Binding-site contacts:
Ligand atom C contacts residue GLY94 of chain 1.I at 4.2 Å.
Ligand atom O contacts residue SER62 of chain 1.I at 2.2 Å (h-bond).
Ligand atom C contacts residue SER62 of chain 1.I at 3.2 Å.
Ligand atom OXT contacts residue GLY94 of chain 1.I at 3.8 Å.
Ligand atom N contacts residue ASP96 of chain 1.I at 2.8 Å (salt-bridge).
Ligand atom CA contacts residue ASP96 of chain 1.I at 3.7 Å.
Ligand atom OE1 contacts residue SER62 of chain 1.I at 4.5 Å.
Ligand atom C contacts residue ASP96 of chain 1.I at 3.9 Å.
Ligand atom OE1 contacts residue ALA120 of chain 1.I at 3.8 Å.
Ligand atom OXT contacts residue GLY14 of chain 1.I at 3.6 Å.
Ligand atom O contacts residue ASP96 of chain 1.I at 3.3 Å (salt-bridge).
Ligand atom OXT contacts residue GLY61 of chain 1.I at 3.4 Å.
Ligand atom N contacts residue GLU63 of chain 1.I at 2.8 Å (salt-bridge).
Ligand atom OE2 contacts residue MET121 of chain 1.I at 4.1 Å.
Ligand atom O contacts residue GLU63 of chain 1.I at 3.4 Å (salt-bridge).
Ligand atom C contacts residue GLY61 of chain 1.I at 4.2 Å.
Ligand atom CD contacts residue THR95 of chain 1.I at 3.3 Å.
Ligand atom O contacts residue THR95 of chain 1.I at 3.7 Å.
Ligand atom O contacts residue GLY94 of chain 1.I at 3.8 Å.
Ligand atom CG contacts residue GLY14 of chain 1.I at 4.4 Å.
Ligand atom OXT contacts residue GLU63 of chain 1.I at 3.6 Å (salt-bridge).
Ligand atom OE1 contacts residue GLY14 of chain 1.I at 4.4 Å.
Ligand atom OE2 contacts residue ALA120 of chain 1.I at 2.9 Å (h-bond).
Ligand atom C contacts residue THR95 of chain 1.I at 4.5 Å.
Ligand atom OE1 contacts residue GLY94 of chain 1.I at 3.3 Å.
Ligand atom C contacts residue GLU63 of chain 1.I at 3.2 Å.
Ligand atom OXT contacts residue SER62 of chain 1.I at 3.0 Å (h-bond).
Ligand atom CB contacts residue ASP96 of chain 1.I at 4.0 Å.
Ligand atom CG contacts residue THR15 of chain 1.I at 3.5 Å.
Ligand atom CD contacts residue THR15 of chain 1.I at 3.7 Å.
Ligand atom CD contacts residue ALA120 of chain 1.I at 3.6 Å (hydrophobic).
Ligand atom OE2 contacts residue THR15 of chain 1.I at 3.5 Å.
Ligand atom N contacts residue SER254 of chain 1.K at 3.8 Å.
Ligand atom OE2 contacts residue THR95 of chain 1.I at 3.1 Å (h-bond).
Ligand atom CA contacts residue GLU63 of chain 1.I at 3.4 Å.
Ligand atom OE1 contacts residue THR95 of chain 1.I at 2.6 Å (h-bond).
Ligand atom OE1 contacts residue ASP96 of chain 1.I at 4.3 Å.
Ligand atom OE1 contacts residue THR15 of chain 1.I at 4.3 Å.

The small molecule below binds the protein below.
Small molecule (SMILES): N[C@@H](CCC(=O)O)C(=O)O

Sequence of chain 1.I:
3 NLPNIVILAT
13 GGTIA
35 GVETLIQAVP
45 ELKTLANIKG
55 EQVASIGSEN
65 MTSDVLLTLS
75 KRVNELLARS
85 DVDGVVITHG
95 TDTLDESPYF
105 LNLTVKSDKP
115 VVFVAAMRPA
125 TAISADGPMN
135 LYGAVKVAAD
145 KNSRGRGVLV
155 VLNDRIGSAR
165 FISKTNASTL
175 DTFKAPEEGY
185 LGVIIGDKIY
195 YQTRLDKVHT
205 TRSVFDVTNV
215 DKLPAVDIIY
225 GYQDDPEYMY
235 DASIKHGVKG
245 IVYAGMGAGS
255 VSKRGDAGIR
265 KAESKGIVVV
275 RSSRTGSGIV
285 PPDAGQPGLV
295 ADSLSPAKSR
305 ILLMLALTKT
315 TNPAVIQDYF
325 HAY

Sequence of chain 1.K:
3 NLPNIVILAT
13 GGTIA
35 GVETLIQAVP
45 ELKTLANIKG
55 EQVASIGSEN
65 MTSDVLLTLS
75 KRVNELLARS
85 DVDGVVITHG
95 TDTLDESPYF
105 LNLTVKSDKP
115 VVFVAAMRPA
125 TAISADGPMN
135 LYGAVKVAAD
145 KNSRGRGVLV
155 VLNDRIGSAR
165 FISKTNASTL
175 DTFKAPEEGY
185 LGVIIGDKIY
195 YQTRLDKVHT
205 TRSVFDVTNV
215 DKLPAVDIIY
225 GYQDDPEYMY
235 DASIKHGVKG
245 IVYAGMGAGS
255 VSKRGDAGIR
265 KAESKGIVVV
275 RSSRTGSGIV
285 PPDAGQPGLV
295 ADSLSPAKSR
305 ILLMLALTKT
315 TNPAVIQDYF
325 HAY